The small molecule below binds the protein below.
Small molecule (SMILES): CC(=O)N[C@@H]1[C@@H](O)[C@H](O)[C@@H](CO)O[C@H]1O

Sequence of chain 3.D:
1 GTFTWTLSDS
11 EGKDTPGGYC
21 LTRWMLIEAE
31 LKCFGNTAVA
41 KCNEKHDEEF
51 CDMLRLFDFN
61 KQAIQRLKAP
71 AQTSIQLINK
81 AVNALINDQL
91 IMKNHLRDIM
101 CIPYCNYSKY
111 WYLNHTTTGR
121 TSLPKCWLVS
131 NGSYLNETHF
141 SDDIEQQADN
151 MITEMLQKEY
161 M

Sequence of chain 3.A:
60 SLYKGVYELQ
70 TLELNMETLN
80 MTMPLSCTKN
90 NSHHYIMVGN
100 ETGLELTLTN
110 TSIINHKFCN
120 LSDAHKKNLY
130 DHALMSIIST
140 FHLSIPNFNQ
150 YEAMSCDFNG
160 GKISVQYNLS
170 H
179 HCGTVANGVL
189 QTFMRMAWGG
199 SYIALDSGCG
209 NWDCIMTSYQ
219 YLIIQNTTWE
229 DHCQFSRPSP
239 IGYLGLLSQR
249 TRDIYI

Binding-site contacts:
Ligand atom C2 contacts residue ASN131 of chain 3.D at 2.5 Å.
Ligand atom C4 contacts residue ASN131 of chain 3.D at 4.3 Å.
Ligand atom C7 contacts residue CYS207 of chain 3.A at 4.5 Å (hydrophobic).
Ligand atom C8 contacts residue ASN131 of chain 3.D at 4.4 Å.
Ligand atom C3 contacts residue ASN131 of chain 3.D at 3.8 Å.
Ligand atom O7 contacts residue SER69 of chain 3.C at 4.4 Å.
Ligand atom C8 contacts residue SER205 of chain 3.A at 4.2 Å.
Ligand atom O6 contacts residue SER29 of chain 3.C at 4.0 Å.
Ligand atom C1 contacts residue ASN131 of chain 3.D at 1.4 Å.
Ligand atom O5 contacts residue SER29 of chain 3.C at 4.1 Å.
Ligand atom O7 contacts residue CYS207 of chain 3.A at 4.5 Å.
Ligand atom N2 contacts residue ASN131 of chain 3.D at 3.0 Å (h-bond).
Ligand atom C5 contacts residue ASN131 of chain 3.D at 3.7 Å.
Ligand atom O7 contacts residue GLY70 of chain 3.C at 4.0 Å.
Ligand atom C8 contacts residue CYS207 of chain 3.A at 3.4 Å (hydrophobic).
Ligand atom C7 contacts residue ASN131 of chain 3.D at 3.3 Å.
Ligand atom C8 contacts residue GLY206 of chain 3.A at 4.0 Å.
Ligand atom O5 contacts residue ASN131 of chain 3.D at 2.4 Å (h-bond).
Ligand atom C2 contacts residue GLY70 of chain 3.C at 4.5 Å.
Ligand atom C6 contacts residue SER29 of chain 3.C at 3.7 Å.
Ligand atom O7 contacts residue ASN131 of chain 3.D at 3.3 Å (h-bond).

Sequence of chain 3.C:
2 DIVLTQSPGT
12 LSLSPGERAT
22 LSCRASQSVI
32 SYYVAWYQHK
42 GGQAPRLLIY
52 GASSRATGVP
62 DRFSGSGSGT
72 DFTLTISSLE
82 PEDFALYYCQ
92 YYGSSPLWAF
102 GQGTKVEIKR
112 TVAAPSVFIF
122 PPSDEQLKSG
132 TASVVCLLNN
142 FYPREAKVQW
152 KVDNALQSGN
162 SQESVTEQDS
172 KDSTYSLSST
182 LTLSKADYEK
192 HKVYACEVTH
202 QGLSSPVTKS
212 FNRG